This small molecule binds to this protein.
Small molecule (SMILES): CCCC[C@@H](F)CCCC[C@H](C)Cc1cc(O)cc(O)c1

Binding-site contacts:
Ligand atom C18 contacts residue LYS459 of chain 1.A at 4.0 Å.
Ligand atom C21 contacts residue LYS459 of chain 1.A at 3.6 Å.
Ligand atom C01 contacts residue GLU374 of chain 1.A at 3.6 Å.
Ligand atom C08 contacts residue LEU438 of chain 1.A at 3.6 Å (hydrophobic).
Ligand atom C01 contacts residue TYR376 of chain 1.A at 3.3 Å (hydrophobic).
Ligand atom C01 contacts residue VAL82 of chain 1.A at 3.9 Å (hydrophobic).
Ligand atom C04 contacts residue 4ON1 of chain 1.C at 4.0 Å.
Ligand atom C14 contacts residue LYS459 of chain 1.A at 3.6 Å.
Ligand atom C16 contacts residue LYS459 of chain 1.A at 4.0 Å.
Ligand atom C13 contacts residue ASP135 of chain 1.A at 3.3 Å.
Ligand atom C04 contacts residue LEU83 of chain 1.A at 3.5 Å (hydrophobic).
Ligand atom C16 contacts residue THR437 of chain 1.A at 3.7 Å.
Ligand atom C15 contacts residue LYS459 of chain 1.A at 3.6 Å.
Ligand atom C01 contacts residue 4ON1 of chain 1.C at 3.5 Å.
Ligand atom C07 contacts residue ARG105 of chain 1.A at 3.2 Å.
Ligand atom C04 contacts residue VAL82 of chain 1.A at 3.9 Å (hydrophobic).
Ligand atom F06 contacts residue TYR473 of chain 1.A at 3.9 Å.
Ligand atom C05 contacts residue ARG105 of chain 1.A at 4.0 Å.
Ligand atom C05 contacts residue 4ON1 of chain 1.C at 3.4 Å.
Ligand atom F06 contacts residue LEU438 of chain 1.A at 3.6 Å.
Ligand atom C04 contacts residue ARG105 of chain 1.A at 3.9 Å.
Ligand atom F06 contacts residue ASP440 of chain 1.A at 2.9 Å.
Ligand atom C19 contacts residue LYS459 of chain 1.A at 3.8 Å.
Ligand atom C11 contacts residue ASP135 of chain 1.A at 4.0 Å.
Ligand atom F06 contacts residue 4ON1 of chain 1.C at 3.0 Å.
Ligand atom O17 contacts residue LEU438 of chain 1.A at 3.5 Å (h-bond).
Ligand atom C10 contacts residue ASP135 of chain 1.A at 3.8 Å.
Ligand atom C07 contacts residue 4ON1 of chain 1.C at 4.0 Å.
Ligand atom C03 contacts residue 4ON1 of chain 1.C at 3.3 Å.
Ligand atom C07 contacts residue VAL82 of chain 1.A at 3.6 Å (hydrophobic).
Ligand atom C10 contacts residue ARG105 of chain 1.A at 3.6 Å.
Ligand atom C18 contacts residue THR437 of chain 1.A at 3.8 Å.
Ligand atom O17 contacts residue SER413 of chain 1.A at 3.6 Å.
Ligand atom C02 contacts residue 4ON1 of chain 1.C at 4.0 Å.
Ligand atom C12 contacts residue TRP103 of chain 1.A at 3.9 Å (hydrophobic).
Ligand atom C02 contacts residue VAL82 of chain 1.A at 3.2 Å (hydrophobic).
Ligand atom O17 contacts residue THR437 of chain 1.A at 3.2 Å (h-bond).
Ligand atom C03 contacts residue VAL82 of chain 1.A at 3.3 Å (hydrophobic).
Ligand atom C02 contacts residue THR84 of chain 1.A at 3.6 Å.
Ligand atom C08 contacts residue ARG105 of chain 1.A at 3.9 Å.

Sequence of chain 1.A:
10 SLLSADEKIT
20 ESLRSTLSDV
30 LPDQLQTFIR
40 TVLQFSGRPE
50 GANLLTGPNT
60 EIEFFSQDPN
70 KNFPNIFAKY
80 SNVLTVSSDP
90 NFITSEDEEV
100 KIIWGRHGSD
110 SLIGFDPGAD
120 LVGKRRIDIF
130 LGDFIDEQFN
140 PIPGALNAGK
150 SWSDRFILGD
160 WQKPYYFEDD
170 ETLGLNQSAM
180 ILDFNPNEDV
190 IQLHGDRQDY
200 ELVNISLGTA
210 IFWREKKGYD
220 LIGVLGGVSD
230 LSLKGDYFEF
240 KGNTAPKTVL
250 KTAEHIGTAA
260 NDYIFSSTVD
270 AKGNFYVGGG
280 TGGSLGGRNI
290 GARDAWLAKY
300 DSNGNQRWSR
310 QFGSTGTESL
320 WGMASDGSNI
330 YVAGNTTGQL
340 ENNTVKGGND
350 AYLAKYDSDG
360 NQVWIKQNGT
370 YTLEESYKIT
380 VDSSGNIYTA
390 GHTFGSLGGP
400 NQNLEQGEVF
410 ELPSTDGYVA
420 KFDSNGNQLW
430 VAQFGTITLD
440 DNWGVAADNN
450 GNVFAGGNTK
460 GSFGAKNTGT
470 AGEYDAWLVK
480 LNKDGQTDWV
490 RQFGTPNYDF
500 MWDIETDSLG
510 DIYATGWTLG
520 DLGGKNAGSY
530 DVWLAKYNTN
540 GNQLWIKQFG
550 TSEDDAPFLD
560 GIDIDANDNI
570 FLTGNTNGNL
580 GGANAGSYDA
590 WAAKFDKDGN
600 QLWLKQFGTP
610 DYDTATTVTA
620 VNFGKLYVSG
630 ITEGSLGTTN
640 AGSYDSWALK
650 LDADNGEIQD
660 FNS